Sequence of chain 1.A:
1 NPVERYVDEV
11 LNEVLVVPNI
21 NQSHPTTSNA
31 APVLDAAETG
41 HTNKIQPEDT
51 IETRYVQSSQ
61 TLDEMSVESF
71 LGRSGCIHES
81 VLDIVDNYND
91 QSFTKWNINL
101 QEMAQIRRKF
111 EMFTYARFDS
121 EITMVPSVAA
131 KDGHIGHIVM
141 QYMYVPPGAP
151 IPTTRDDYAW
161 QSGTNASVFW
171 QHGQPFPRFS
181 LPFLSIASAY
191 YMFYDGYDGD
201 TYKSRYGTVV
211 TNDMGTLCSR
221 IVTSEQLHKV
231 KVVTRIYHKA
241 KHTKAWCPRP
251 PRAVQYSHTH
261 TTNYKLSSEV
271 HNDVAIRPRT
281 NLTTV

Sequence of chain 1.C:
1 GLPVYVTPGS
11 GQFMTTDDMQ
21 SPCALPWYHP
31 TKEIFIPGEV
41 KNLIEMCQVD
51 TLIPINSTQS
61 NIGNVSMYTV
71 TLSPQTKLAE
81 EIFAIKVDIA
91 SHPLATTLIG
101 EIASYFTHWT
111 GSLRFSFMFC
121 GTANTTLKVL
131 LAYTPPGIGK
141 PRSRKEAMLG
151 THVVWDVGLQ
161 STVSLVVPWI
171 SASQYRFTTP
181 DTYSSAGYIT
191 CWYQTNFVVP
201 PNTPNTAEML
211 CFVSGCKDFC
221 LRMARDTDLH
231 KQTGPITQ

Binding-site contacts:
Ligand atom O5A contacts residue ALA166 of chain 1.A at 3.9 Å.
Ligand atom C1B contacts residue LEU181 of chain 1.A at 3.8 Å (hydrophobic).
Ligand atom N3A contacts residue PHE179 of chain 1.A at 3.0 Å.
Ligand atom O5A contacts residue TYR144 of chain 1.A at 3.1 Å.
Ligand atom C2A contacts residue TYR144 of chain 1.A at 3.7 Å (hydrophobic).
Ligand atom C2B contacts residue ILE122 of chain 1.A at 3.9 Å (hydrophobic).
Ligand atom CM2 contacts residue ILE122 of chain 1.A at 3.7 Å (hydrophobic).
Ligand atom N2 contacts residue LEU100 of chain 1.A at 3.8 Å.
Ligand atom C2B contacts residue ILE98 of chain 1.A at 3.9 Å (hydrophobic).
Ligand atom C2C contacts residue ILE98 of chain 1.A at 4.0 Å (hydrophobic).
Ligand atom CM6 contacts residue TYR144 of chain 1.A at 3.7 Å (hydrophobic).
Ligand atom CM6 contacts residue LEU181 of chain 1.A at 3.7 Å (hydrophobic).
Ligand atom C1A contacts residue TYR144 of chain 1.A at 3.1 Å (hydrophobic).
Ligand atom C1B contacts residue ILE98 of chain 1.A at 3.6 Å (hydrophobic).
Ligand atom CM2 contacts residue ILE236 of chain 1.A at 4.0 Å (hydrophobic).
Ligand atom C6B contacts residue ILE98 of chain 1.A at 3.6 Å (hydrophobic).
Ligand atom CM4 contacts residue VAL168 of chain 1.A at 3.5 Å (hydrophobic).
Ligand atom N3A contacts residue LEU217 of chain 1.A at 3.4 Å.
Ligand atom C3 contacts residue LEU100 of chain 1.A at 3.9 Å (hydrophobic).
Ligand atom CM4 contacts residue TYR142 of chain 1.A at 3.1 Å (hydrophobic).
Ligand atom O1 contacts residue MET214 of chain 1.A at 3.2 Å.
Ligand atom C5 contacts residue MET214 of chain 1.A at 3.6 Å (hydrophobic).
Ligand atom O1 contacts residue LEU100 of chain 1.A at 4.0 Å.
Ligand atom CM6 contacts residue LEU184 of chain 1.A at 3.4 Å (hydrophobic).
Ligand atom C5B contacts residue TYR144 of chain 1.A at 3.6 Å (hydrophobic).
Ligand atom C4 contacts residue TYR190 of chain 1.A at 3.8 Å (hydrophobic).
Ligand atom CM4 contacts residue PHE179 of chain 1.A at 3.9 Å (hydrophobic).
Ligand atom CM3 contacts residue TYR190 of chain 1.A at 3.9 Å (hydrophobic).
Ligand atom O1B contacts residue ILE98 of chain 1.A at 2.9 Å.
Ligand atom C4B contacts residue PHE179 of chain 1.A at 3.9 Å (hydrophobic).
Ligand atom C4A contacts residue TYR144 of chain 1.A at 3.8 Å (hydrophobic).
Ligand atom N2 contacts residue MET214 of chain 1.A at 3.8 Å.
Ligand atom C4B contacts residue LEU181 of chain 1.A at 3.8 Å (hydrophobic).
Ligand atom C1A contacts residue PHE179 of chain 1.A at 3.5 Å (hydrophobic).
Ligand atom C5B contacts residue LEU181 of chain 1.A at 3.3 Å (hydrophobic).
Ligand atom C6B contacts residue LEU181 of chain 1.A at 3.3 Å (hydrophobic).
Ligand atom C1C contacts residue MET214 of chain 1.A at 3.7 Å (hydrophobic).
Ligand atom O5A contacts residue PHE179 of chain 1.A at 3.7 Å.
Ligand atom C2A contacts residue PHE179 of chain 1.A at 3.3 Å (hydrophobic).
Ligand atom C4A contacts residue PHE179 of chain 1.A at 3.3 Å (hydrophobic).

A small-molecule ligand and the protein it binds are described below.
Small molecule (SMILES): Cc1cc(CCCOc2c(C)cc(-c3coc(C)n3)cc2C)on1